The protein below binds the small molecule below.
Small molecule (SMILES): CC(=O)N[C@@H]1[C@@H](O)[C@H](O)[C@@H](CO)O[C@H]1O

Sequence of chain 1.F:
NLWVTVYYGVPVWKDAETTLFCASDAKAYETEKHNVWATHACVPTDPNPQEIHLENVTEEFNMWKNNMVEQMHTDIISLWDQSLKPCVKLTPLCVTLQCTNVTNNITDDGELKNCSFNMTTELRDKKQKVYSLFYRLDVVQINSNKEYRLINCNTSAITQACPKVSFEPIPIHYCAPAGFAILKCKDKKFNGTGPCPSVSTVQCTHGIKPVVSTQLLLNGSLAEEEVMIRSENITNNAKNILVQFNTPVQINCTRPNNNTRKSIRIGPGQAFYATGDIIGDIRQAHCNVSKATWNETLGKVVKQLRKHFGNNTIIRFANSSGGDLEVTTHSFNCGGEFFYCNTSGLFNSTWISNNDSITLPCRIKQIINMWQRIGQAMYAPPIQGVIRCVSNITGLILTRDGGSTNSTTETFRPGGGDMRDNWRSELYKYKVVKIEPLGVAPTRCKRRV

Binding-site contacts:
Ligand atom O7 contacts residue ASN103 of chain 1.F at 4.4 Å.
Ligand atom C1 contacts residue ASN103 of chain 1.F at 1.4 Å.
Ligand atom C6 contacts residue LYS159 of chain 1.F at 3.9 Å.
Ligand atom C7 contacts residue ASN103 of chain 1.F at 4.0 Å.
Ligand atom C7 contacts residue ARG140 of chain 1.F at 3.8 Å.
Ligand atom O7 contacts residue ARG140 of chain 1.F at 2.8 Å (salt-bridge).
Ligand atom O4 contacts residue LYS159 of chain 1.F at 3.7 Å.
Ligand atom C7 contacts residue GLY114 of chain 1.F at 3.8 Å.
Ligand atom C8 contacts residue GLY114 of chain 1.F at 3.7 Å.
Ligand atom O6 contacts residue LYS159 of chain 1.F at 3.4 Å (salt-bridge).
Ligand atom C5 contacts residue ASN103 of chain 1.F at 3.6 Å.
Ligand atom C3 contacts residue ASN103 of chain 1.F at 3.8 Å.
Ligand atom O7 contacts residue GLY114 of chain 1.F at 4.0 Å.
Ligand atom O5 contacts residue LYS117 of chain 1.F at 3.8 Å.
Ligand atom C4 contacts residue LYS159 of chain 1.F at 4.0 Å.
Ligand atom C1 contacts residue LYS117 of chain 1.F at 3.8 Å.
Ligand atom C2 contacts residue ASN103 of chain 1.F at 2.6 Å.
Ligand atom C8 contacts residue ASP111 of chain 1.F at 3.6 Å.
Ligand atom O5 contacts residue ASN103 of chain 1.F at 2.4 Å (h-bond).
Ligand atom C2 contacts residue LYS117 of chain 1.F at 4.0 Å.
Ligand atom N2 contacts residue ASN103 of chain 1.F at 3.0 Å (h-bond).
Ligand atom C4 contacts residue ASN103 of chain 1.F at 4.3 Å.